A small-molecule ligand and the protein it binds are described below.
Small molecule (SMILES): NC(=O)c1ccccc1Nc1ccnc(Nc2cccc(O)c2)n1

Binding-site contacts:
Ligand atom C5 contacts residue LEU110 of chain 1.A at 3.6 Å (hydrophobic).
Ligand atom C22 contacts residue LEU168 of chain 1.A at 3.4 Å (hydrophobic).
Ligand atom C1 contacts residue VAL158 of chain 1.A at 3.9 Å (hydrophobic).
Ligand atom N7 contacts residue MET108 of chain 1.A at 3.7 Å.
Ligand atom N23 contacts residue ASP169 of chain 1.A at 3.7 Å.
Ligand atom N23 contacts residue LYS55 of chain 1.A at 3.7 Å.
Ligand atom C9 contacts residue VAL40 of chain 1.A at 4.0 Å (hydrophobic).
Ligand atom C4 contacts residue MET108 of chain 1.A at 3.3 Å (hydrophobic).
Ligand atom O21 contacts residue ASN114 of chain 1.A at 3.6 Å.
Ligand atom C4 contacts residue ALA53 of chain 1.A at 3.8 Å (hydrophobic).
Ligand atom C16 contacts residue MET111 of chain 1.A at 3.3 Å (hydrophobic).
Ligand atom C1 contacts residue LEU110 of chain 1.A at 3.6 Å (hydrophobic).
Ligand atom C5 contacts residue GLU109 of chain 1.A at 3.6 Å.
Ligand atom C11 contacts residue GLY33 of chain 1.A at 3.6 Å.
Ligand atom C12 contacts residue GLY33 of chain 1.A at 3.9 Å.
Ligand atom N23 contacts residue LEU168 of chain 1.A at 3.6 Å.
Ligand atom C16 contacts residue ALA113 of chain 1.A at 3.8 Å (hydrophobic).
Ligand atom N7 contacts residue LEU168 of chain 1.A at 3.2 Å.
Ligand atom N23 contacts residue VAL40 of chain 1.A at 3.6 Å.
Ligand atom C3 contacts residue LEU168 of chain 1.A at 3.5 Å (hydrophobic).
Ligand atom C20 contacts residue VAL158 of chain 1.A at 3.9 Å (hydrophobic).
Ligand atom C12 contacts residue ILE32 of chain 1.A at 3.9 Å (hydrophobic).
Ligand atom N6 contacts residue MET111 of chain 1.A at 2.7 Å (h-bond).
Ligand atom C5 contacts residue ALA53 of chain 1.A at 3.9 Å (hydrophobic).
Ligand atom C8 contacts residue LEU168 of chain 1.A at 3.8 Å (hydrophobic).
Ligand atom C1 contacts residue MET111 of chain 1.A at 3.4 Å (hydrophobic).
Ligand atom C15 contacts residue ASP112 of chain 1.A at 4.0 Å.
Ligand atom C15 contacts residue MET111 of chain 1.A at 3.3 Å (hydrophobic).
Ligand atom C16 contacts residue ASP112 of chain 1.A at 3.0 Å.
Ligand atom N14 contacts residue LEU110 of chain 1.A at 3.6 Å.
Ligand atom C22 contacts residue VAL40 of chain 1.A at 3.7 Å (hydrophobic).
Ligand atom N6 contacts residue LEU110 of chain 1.A at 3.2 Å.
Ligand atom N14 contacts residue VAL158 of chain 1.A at 3.8 Å.
Ligand atom C5 contacts residue MET111 of chain 1.A at 3.4 Å (hydrophobic).
Ligand atom N14 contacts residue MET111 of chain 1.A at 2.6 Å (h-bond).
Ligand atom C4 contacts residue LEU168 of chain 1.A at 3.7 Å (hydrophobic).
Ligand atom C3 contacts residue MET108 of chain 1.A at 3.9 Å (hydrophobic).
Ligand atom C17 contacts residue ASP112 of chain 1.A at 3.2 Å.
Ligand atom O24 contacts residue MET108 of chain 1.A at 3.2 Å.
Ligand atom O24 contacts residue LEU168 of chain 1.A at 3.0 Å.

Sequence of chain 1.A:
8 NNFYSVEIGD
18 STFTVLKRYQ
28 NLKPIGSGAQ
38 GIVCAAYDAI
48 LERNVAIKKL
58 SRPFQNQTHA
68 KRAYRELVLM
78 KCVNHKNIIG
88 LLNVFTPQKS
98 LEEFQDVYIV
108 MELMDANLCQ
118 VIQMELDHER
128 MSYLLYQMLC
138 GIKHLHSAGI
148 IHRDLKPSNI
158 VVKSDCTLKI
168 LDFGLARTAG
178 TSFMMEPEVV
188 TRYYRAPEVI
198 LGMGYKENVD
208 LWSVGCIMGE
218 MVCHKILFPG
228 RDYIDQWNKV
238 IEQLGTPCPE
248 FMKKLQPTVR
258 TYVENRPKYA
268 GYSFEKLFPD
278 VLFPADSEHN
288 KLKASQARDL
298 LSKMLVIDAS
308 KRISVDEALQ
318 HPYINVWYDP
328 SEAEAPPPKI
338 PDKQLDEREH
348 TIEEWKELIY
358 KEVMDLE